Sequence of chain 1.G:
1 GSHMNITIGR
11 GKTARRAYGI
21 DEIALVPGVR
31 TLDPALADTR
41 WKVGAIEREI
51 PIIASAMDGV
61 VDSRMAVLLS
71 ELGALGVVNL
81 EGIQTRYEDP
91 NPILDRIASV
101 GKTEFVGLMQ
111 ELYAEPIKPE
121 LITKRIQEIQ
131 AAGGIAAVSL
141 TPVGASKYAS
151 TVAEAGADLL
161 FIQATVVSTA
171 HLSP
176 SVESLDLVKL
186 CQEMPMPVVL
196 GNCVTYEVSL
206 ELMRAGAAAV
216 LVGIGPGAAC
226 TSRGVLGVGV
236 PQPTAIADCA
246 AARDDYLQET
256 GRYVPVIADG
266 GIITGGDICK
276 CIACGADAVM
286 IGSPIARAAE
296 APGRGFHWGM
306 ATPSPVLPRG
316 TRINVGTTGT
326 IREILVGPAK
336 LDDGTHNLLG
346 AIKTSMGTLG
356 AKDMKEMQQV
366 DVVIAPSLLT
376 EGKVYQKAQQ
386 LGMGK

Binding-site contacts:
Ligand atom N9 contacts residue IMP1 of chain 1.U at 0.1 Å (h-bond).
Ligand atom O3P contacts residue GLY287 of chain 1.G at 2.7 Å (h-bond).
Ligand atom C3' contacts residue IMP1 of chain 1.U at 0.1 Å.
Ligand atom O2P contacts residue HIS302 of chain 1.G at 2.8 Å (h-bond).
Ligand atom N3 contacts residue IMP1 of chain 1.U at 0.6 Å (h-bond).
Ligand atom O3' contacts residue SER55 of chain 1.G at 2.9 Å (h-bond).
Ligand atom O2' contacts residue ASP264 of chain 1.G at 2.4 Å (salt-bridge).
Ligand atom O6 contacts residue IMP1 of chain 1.U at 0.4 Å (h-bond).
Ligand atom C5 contacts residue IMP1 of chain 1.U at 0.2 Å.
Ligand atom O6 contacts residue ALA306 of chain 1.G at 2.6 Å (h-bond).
Ligand atom N7 contacts residue MET305 of chain 1.G at 3.2 Å (h-bond).
Ligand atom C4' contacts residue IMP1 of chain 1.U at 0.1 Å.
Ligand atom C4 contacts residue IMP1 of chain 1.U at 0.3 Å.
Ligand atom N1 contacts residue ARG314 of chain 1.G at 3.0 Å (salt-bridge).
Ligand atom P contacts residue IMP1 of chain 1.U at 0.1 Å.
Ligand atom O5' contacts residue IMP1 of chain 1.U at 0.1 Å (h-bond).
Ligand atom O2P contacts residue IMP1 of chain 1.U at 0.4 Å (h-bond).
Ligand atom C6 contacts residue IMP1 of chain 1.U at 0.4 Å.
Ligand atom N1 contacts residue IMP1 of chain 1.U at 0.7 Å (h-bond).
Ligand atom O2' contacts residue IMP1 of chain 1.U at 0.1 Å (h-bond).
Ligand atom O3' contacts residue IMP1 of chain 1.U at 0.1 Å (h-bond).
Ligand atom O3' contacts residue ASP264 of chain 1.G at 2.6 Å (salt-bridge).
Ligand atom C1' contacts residue IMP1 of chain 1.U at 0.1 Å.
Ligand atom C2 contacts residue CYS225 of chain 1.G at 2.3 Å (hydrophobic).
Ligand atom C5' contacts residue IMP1 of chain 1.U at 0.2 Å.
Ligand atom O1P contacts residue IMP1 of chain 1.U at 0.1 Å (h-bond).
Ligand atom C2' contacts residue IMP1 of chain 1.U at 0.1 Å.
Ligand atom O4' contacts residue IMP1 of chain 1.U at 0.1 Å (h-bond).
Ligand atom O2 contacts residue IMP1 of chain 1.U at 1.5 Å.
Ligand atom N7 contacts residue IMP1 of chain 1.U at 0.2 Å (h-bond).
Ligand atom O1P contacts residue GLY266 of chain 1.G at 3.0 Å (h-bond).
Ligand atom O1P contacts residue ALA223 of chain 1.G at 2.7 Å (h-bond).
Ligand atom N1 contacts residue CYS225 of chain 1.G at 3.2 Å (h-bond).
Ligand atom O3P contacts residue IMP1 of chain 1.U at 0.5 Å (h-bond).
Ligand atom O2 contacts residue SER227 of chain 1.G at 2.5 Å (h-bond).
Ligand atom O2 contacts residue CYS225 of chain 1.G at 2.0 Å (h-bond).
Ligand atom C8 contacts residue IMP1 of chain 1.U at 0.2 Å.
Ligand atom C2 contacts residue IMP1 of chain 1.U at 0.8 Å.
Ligand atom O1P contacts residue GLY222 of chain 1.G at 3.1 Å.
Ligand atom N3 contacts residue CYS225 of chain 1.G at 2.8 Å (h-bond).

The protein below binds the small molecule below.
Small molecule (SMILES): O=c1[nH]c(=O)c2[nH+]cn([C@@H]3O[C@H](COP(=O)(O)O)[C@@H](O)[C@H]3O)c2[nH]1